Sequence of chain 5.A:
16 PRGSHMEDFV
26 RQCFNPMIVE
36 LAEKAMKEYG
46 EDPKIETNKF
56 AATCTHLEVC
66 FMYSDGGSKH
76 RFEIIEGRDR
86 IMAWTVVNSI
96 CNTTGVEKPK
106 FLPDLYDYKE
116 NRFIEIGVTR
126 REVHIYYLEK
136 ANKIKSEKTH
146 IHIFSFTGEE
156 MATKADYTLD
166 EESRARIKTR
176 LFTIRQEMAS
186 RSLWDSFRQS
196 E

Binding-site contacts:
Ligand atom O03 contacts residue ASN30 of chain 5.A at 4.0 Å.
Ligand atom C27 contacts residue MET67 of chain 5.A at 4.5 Å (hydrophobic).
Ligand atom C05 contacts residue MET32 of chain 5.A at 4.3 Å (hydrophobic).
Ligand atom C34 contacts residue PHE66 of chain 5.A at 4.0 Å (hydrophobic).
Ligand atom C36 contacts residue GLU81 of chain 5.A at 4.3 Å.
Ligand atom O03 contacts residue MET32 of chain 5.A at 4.2 Å.
Ligand atom C35 contacts residue GLY82 of chain 5.A at 4.1 Å.
Ligand atom C36 contacts residue ILE79 of chain 5.A at 3.9 Å (hydrophobic).
Ligand atom C06 contacts residue PHE66 of chain 5.A at 3.7 Å (hydrophobic).
Ligand atom C26 contacts residue PHE66 of chain 5.A at 3.6 Å (hydrophobic).
Ligand atom C28 contacts residue PHE66 of chain 5.A at 4.0 Å (hydrophobic).
Ligand atom C35 contacts residue ILE79 of chain 5.A at 3.9 Å (hydrophobic).
Ligand atom C07 contacts residue ILE79 of chain 5.A at 4.5 Å (hydrophobic).
Ligand atom C04 contacts residue MET32 of chain 5.A at 3.8 Å (hydrophobic).
Ligand atom C33 contacts residue ILE79 of chain 5.A at 4.0 Å (hydrophobic).
Ligand atom O07 contacts residue MET32 of chain 5.A at 4.3 Å.
Ligand atom C06 contacts residue ILE79 of chain 5.A at 4.2 Å (hydrophobic).
Ligand atom C07 contacts residue MET32 of chain 5.A at 4.1 Å (hydrophobic).
Ligand atom C35 contacts residue PHE66 of chain 5.A at 4.2 Å (hydrophobic).
Ligand atom C28 contacts residue ILE33 of chain 5.A at 4.5 Å (hydrophobic).
Ligand atom C04 contacts residue PHE66 of chain 5.A at 4.4 Å (hydrophobic).
Ligand atom N06 contacts residue PHE66 of chain 5.A at 4.4 Å.
Ligand atom C35 contacts residue GLU81 of chain 5.A at 3.6 Å.
Ligand atom C06 contacts residue MET32 of chain 5.A at 3.5 Å (hydrophobic).
Ligand atom C37 contacts residue ILE79 of chain 5.A at 3.9 Å (hydrophobic).
Ligand atom C08 contacts residue MET32 of chain 5.A at 3.5 Å (hydrophobic).
Ligand atom C35 contacts residue ARG83 of chain 5.A at 4.2 Å.
Ligand atom N06 contacts residue ILE79 of chain 5.A at 4.2 Å.
Ligand atom C34 contacts residue MET32 of chain 5.A at 4.3 Å (hydrophobic).
Ligand atom O06 contacts residue ARG83 of chain 5.A at 4.3 Å.
Ligand atom C05 contacts residue ILE79 of chain 5.A at 4.2 Å (hydrophobic).
Ligand atom C27 contacts residue PHE66 of chain 5.A at 4.0 Å (hydrophobic).
Ligand atom C29 contacts residue PHE66 of chain 5.A at 4.3 Å (hydrophobic).
Ligand atom N04 contacts residue PHE66 of chain 5.A at 4.1 Å.
Ligand atom C05 contacts residue PHE66 of chain 5.A at 4.2 Å (hydrophobic).
Ligand atom O06 contacts residue ILE79 of chain 5.A at 3.7 Å.
Ligand atom C36 contacts residue ARG83 of chain 5.A at 4.1 Å.
Ligand atom N05 contacts residue ILE79 of chain 5.A at 4.5 Å.
Ligand atom C34 contacts residue LEU36 of chain 5.A at 4.4 Å (hydrophobic).

A small-molecule ligand and the protein it binds are described below.
Small molecule (SMILES): C[C@H](C[C@@H](C[C@H](C[C@@H](C[C@@H](CCN1CCCC1=O)N1CCCC1=O)N1CCCC1=O)N1CCCC1=O)N1CCCC1=O)N1CCCC1=O